Sequence of chain 54.D:
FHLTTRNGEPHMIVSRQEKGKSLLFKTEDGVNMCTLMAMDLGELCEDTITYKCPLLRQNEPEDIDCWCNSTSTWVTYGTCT

Binding-site contacts:
Ligand atom C6 contacts residue CYS45 of chain 54.D at 4.4 Å (hydrophobic).
Ligand atom O6 contacts residue ASN75 of chain 54.C at 3.8 Å.
Ligand atom O5 contacts residue THR48 of chain 54.D at 4.0 Å.
Ligand atom C6 contacts residue ASN75 of chain 54.C at 3.8 Å.
Ligand atom C8 contacts residue ASN75 of chain 54.C at 3.0 Å.
Ligand atom O6 contacts residue NAG1 of chain 54.T at 4.1 Å.
Ligand atom C8 contacts residue MET126 of chain 54.C at 3.7 Å (hydrophobic).
Ligand atom C2 contacts residue ASN75 of chain 54.C at 2.6 Å.
Ligand atom C6 contacts residue THR48 of chain 54.D at 4.4 Å.
Ligand atom C4 contacts residue ASN75 of chain 54.C at 4.0 Å.
Ligand atom O5 contacts residue ASN75 of chain 54.C at 2.1 Å (h-bond).
Ligand atom O7 contacts residue ASN75 of chain 54.C at 3.2 Å (h-bond).
Ligand atom O4 contacts residue NAG1 of chain 54.T at 1.6 Å.
Ligand atom N2 contacts residue ASN75 of chain 54.C at 3.0 Å (h-bond).
Ligand atom O6 contacts residue CYS45 of chain 54.D at 3.4 Å (h-bond).
Ligand atom O7 contacts residue MET126 of chain 54.C at 3.1 Å.
Ligand atom C3 contacts residue ASN75 of chain 54.C at 3.5 Å.
Ligand atom C7 contacts residue ASN75 of chain 54.C at 2.8 Å.
Ligand atom C5 contacts residue ASN75 of chain 54.C at 3.2 Å.
Ligand atom C3 contacts residue NAG1 of chain 54.T at 3.3 Å.
Ligand atom C8 contacts residue PHE98 of chain 54.C at 3.6 Å (hydrophobic).
Ligand atom C6 contacts residue NAG1 of chain 54.T at 3.4 Å.
Ligand atom C5 contacts residue NAG1 of chain 54.T at 3.7 Å.
Ligand atom O6 contacts residue THR48 of chain 54.D at 4.0 Å.
Ligand atom O6 contacts residue GLU46 of chain 54.D at 3.8 Å.
Ligand atom O3 contacts residue NAG1 of chain 54.T at 2.4 Å (h-bond).
Ligand atom C7 contacts residue MET126 of chain 54.C at 3.8 Å (hydrophobic).
Ligand atom C4 contacts residue NAG1 of chain 54.T at 2.9 Å.
Ligand atom C2 contacts residue NAG1 of chain 54.T at 4.1 Å.
Ligand atom C1 contacts residue ASN75 of chain 54.C at 1.3 Å.

Sequence of chain 54.C:
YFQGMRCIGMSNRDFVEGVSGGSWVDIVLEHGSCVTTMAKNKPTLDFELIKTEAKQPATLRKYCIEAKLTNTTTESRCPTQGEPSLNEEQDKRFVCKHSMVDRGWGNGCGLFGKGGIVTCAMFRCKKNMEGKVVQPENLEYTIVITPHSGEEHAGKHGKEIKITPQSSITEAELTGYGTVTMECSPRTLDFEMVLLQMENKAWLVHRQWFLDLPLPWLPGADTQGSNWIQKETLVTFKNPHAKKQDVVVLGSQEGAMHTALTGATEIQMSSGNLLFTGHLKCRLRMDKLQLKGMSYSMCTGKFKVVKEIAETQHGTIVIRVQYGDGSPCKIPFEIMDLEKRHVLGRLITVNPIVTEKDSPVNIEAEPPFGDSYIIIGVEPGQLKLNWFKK

A protein and the small-molecule ligand that binds it are described below.
Small molecule (SMILES): CC(=O)N[C@@H]1[C@@H](O)[C@H](O)[C@@H](CO)O[C@H]1O